Binding-site contacts:
Ligand atom C17 contacts residue ILE28 of chain 1.A at 3.4 Å (hydrophobic).
Ligand atom C16 contacts residue ARG134 of chain 1.A at 3.7 Å.
Ligand atom C10 contacts residue LYS163 of chain 1.A at 3.5 Å.
Ligand atom C17 contacts residue ARG134 of chain 1.A at 3.4 Å.
Ligand atom O24 contacts residue GLU167 of chain 1.A at 3.6 Å.
Ligand atom S27 contacts residue SER60 of chain 1.A at 3.5 Å (h-bond).
Ligand atom O29 contacts residue LYS175 of chain 1.A at 2.9 Å (salt-bridge).
Ligand atom S27 contacts residue ASP22 of chain 1.A at 3.8 Å.
Ligand atom O28 contacts residue ASP20 of chain 1.A at 2.8 Å (salt-bridge).
Ligand atom O05 contacts residue ASP22 of chain 1.A at 3.1 Å (salt-bridge).
Ligand atom O25 contacts residue PRO32 of chain 1.A at 3.3 Å.
Ligand atom C11 contacts residue LYS163 of chain 1.A at 3.6 Å.
Ligand atom O07 contacts residue HIS132 of chain 1.A at 3.8 Å.
Ligand atom O23 contacts residue ASP22 of chain 1.A at 3.2 Å (salt-bridge).
Ligand atom O25 contacts residue HIS132 of chain 1.A at 3.1 Å.
Ligand atom C17 contacts residue LYS29 of chain 1.A at 3.5 Å.
Ligand atom O26 contacts residue GLU123 of chain 1.A at 3.1 Å (salt-bridge).
Ligand atom O29 contacts residue GLY61 of chain 1.A at 2.8 Å (h-bond).
Ligand atom C15 contacts residue ARG134 of chain 1.A at 3.8 Å.
Ligand atom O29 contacts residue MG1 of chain 1.C at 3.1 Å.
Ligand atom O28 contacts residue SER60 of chain 1.A at 2.6 Å (h-bond).
Ligand atom S27 contacts residue ASP20 of chain 1.A at 3.1 Å (salt-bridge).
Ligand atom O29 contacts residue SER60 of chain 1.A at 3.7 Å.
Ligand atom O30 contacts residue ASP22 of chain 1.A at 2.8 Å (salt-bridge).
Ligand atom C16 contacts residue ILE28 of chain 1.A at 3.7 Å (hydrophobic).
Ligand atom O28 contacts residue ASP22 of chain 1.A at 3.0 Å (salt-bridge).
Ligand atom O30 contacts residue ASP20 of chain 1.A at 3.1 Å (salt-bridge).
Ligand atom S27 contacts residue GLY61 of chain 1.A at 3.7 Å.
Ligand atom S27 contacts residue MG1 of chain 1.C at 3.3 Å.
Ligand atom O26 contacts residue LYS125 of chain 1.A at 3.2 Å (salt-bridge).
Ligand atom C21 contacts residue ARG134 of chain 1.A at 3.7 Å.
Ligand atom C14 contacts residue ILE28 of chain 1.A at 3.8 Å (hydrophobic).
Ligand atom O24 contacts residue GLY61 of chain 1.A at 3.4 Å.
Ligand atom O23 contacts residue SER60 of chain 1.A at 3.6 Å.
Ligand atom O30 contacts residue MG1 of chain 1.C at 2.3 Å.
Ligand atom O29 contacts residue ASP20 of chain 1.A at 2.9 Å (salt-bridge).
Ligand atom C09 contacts residue VAL165 of chain 1.A at 3.5 Å (hydrophobic).
Ligand atom O24 contacts residue LYS125 of chain 1.A at 3.4 Å (salt-bridge).
Ligand atom O28 contacts residue LEU21 of chain 1.A at 3.2 Å (h-bond).
Ligand atom C21 contacts residue PRO30 of chain 1.A at 3.6 Å (hydrophobic).

Sequence of chain 1.A:
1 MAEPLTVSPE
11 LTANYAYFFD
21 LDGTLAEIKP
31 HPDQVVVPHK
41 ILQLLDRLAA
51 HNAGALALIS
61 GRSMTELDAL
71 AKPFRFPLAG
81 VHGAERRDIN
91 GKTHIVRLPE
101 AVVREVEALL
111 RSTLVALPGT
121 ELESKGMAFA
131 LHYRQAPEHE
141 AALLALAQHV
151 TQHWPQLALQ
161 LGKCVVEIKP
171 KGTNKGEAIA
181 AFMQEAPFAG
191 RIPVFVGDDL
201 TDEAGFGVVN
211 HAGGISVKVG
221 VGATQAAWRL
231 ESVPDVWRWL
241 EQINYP

This protein binds this small molecule.
Small molecule (SMILES): CCCCCCCCc1ccc(O[C@H]2O[C@H](COS(=O)(=O)O)[C@@H](O)[C@H](O)[C@H]2O)cc1